The protein below binds the small molecule below.
Small molecule (SMILES): CC(C)C[C@H](NC(=O)[C@H](CCc1ccccc1)NC(=O)CN1CCOCC1)C(=O)N[C@@H](Cc1ccccc1)C(=O)N[C@@H](CC(C)C)[C@@H](O)[C@H](C)CO

Sequence of chain 1.Y:
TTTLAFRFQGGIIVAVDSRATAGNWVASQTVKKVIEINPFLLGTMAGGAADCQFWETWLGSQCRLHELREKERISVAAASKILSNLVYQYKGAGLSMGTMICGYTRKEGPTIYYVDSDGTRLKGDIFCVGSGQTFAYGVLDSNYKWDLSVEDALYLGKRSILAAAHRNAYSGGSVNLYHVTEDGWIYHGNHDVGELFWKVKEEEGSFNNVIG

Sequence of chain 1.Z:
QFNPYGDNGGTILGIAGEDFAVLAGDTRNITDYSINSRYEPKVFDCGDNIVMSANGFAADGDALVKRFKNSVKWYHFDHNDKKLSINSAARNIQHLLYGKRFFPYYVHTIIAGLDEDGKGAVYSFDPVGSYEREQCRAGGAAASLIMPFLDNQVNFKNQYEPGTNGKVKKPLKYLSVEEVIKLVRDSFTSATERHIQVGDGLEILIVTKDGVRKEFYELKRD

Binding-site contacts:
Ligand atom C12 contacts residue ASP126 of chain 1.Z at 3.2 Å.
Ligand atom C27 contacts residue ALA27 of chain 1.Y at 3.6 Å (hydrophobic).
Ligand atom C3 contacts residue HIS108 of chain 1.Z at 3.6 Å.
Ligand atom C47 contacts residue THR1 of chain 1.Y at 1.4 Å.
Ligand atom C34 contacts residue GLY47 of chain 1.Y at 3.5 Å.
Ligand atom C32 contacts residue GLY47 of chain 1.Y at 3.7 Å.
Ligand atom N22 contacts residue ASP126 of chain 1.Z at 3.4 Å (salt-bridge).
Ligand atom O48 contacts residue THR1 of chain 1.Y at 2.2 Å (h-bond).
Ligand atom O48 contacts residue GLY47 of chain 1.Y at 3.1 Å (h-bond).
Ligand atom C23 contacts residue THR21 of chain 1.Y at 3.4 Å.
Ligand atom C28 contacts residue THR21 of chain 1.Y at 3.6 Å.
Ligand atom C16 contacts residue VAL128 of chain 1.Z at 3.6 Å (hydrophobic).
Ligand atom C43 contacts residue THR1 of chain 1.Y at 2.7 Å.
Ligand atom N30 contacts residue THR21 of chain 1.Y at 2.9 Å (h-bond).
Ligand atom O40 contacts residue ALA20 of chain 1.Y at 3.4 Å.
Ligand atom C58 contacts residue THR1 of chain 1.Y at 2.5 Å.
Ligand atom C58 contacts residue TYR170 of chain 1.Y at 2.9 Å (hydrophobic).
Ligand atom O9 contacts residue PRO127 of chain 1.Z at 3.5 Å.
Ligand atom C51 contacts residue THR1 of chain 1.Y at 1.5 Å.
Ligand atom C11 contacts residue ASP126 of chain 1.Z at 3.5 Å.
Ligand atom O29 contacts residue ALA49 of chain 1.Y at 3.2 Å (h-bond).
Ligand atom C5 contacts residue HIS108 of chain 1.Z at 3.6 Å.
Ligand atom C45 contacts residue ALA49 of chain 1.Y at 3.6 Å (hydrophobic).
Ligand atom O60 contacts residue MES1 of chain 1.TA at 3.6 Å (h-bond).
Ligand atom C18 contacts residue ARG101 of chain 1.Z at 3.6 Å.
Ligand atom C58 contacts residue ARG19 of chain 1.Y at 3.7 Å.
Ligand atom O40 contacts residue THR21 of chain 1.Y at 3.0 Å (h-bond).
Ligand atom C43 contacts residue GLY47 of chain 1.Y at 3.5 Å.
Ligand atom O9 contacts residue HIS108 of chain 1.Z at 3.4 Å (h-bond).
Ligand atom C51 contacts residue TYR170 of chain 1.Y at 3.7 Å (hydrophobic).
Ligand atom N41 contacts residue GLY47 of chain 1.Y at 2.8 Å (h-bond).
Ligand atom N41 contacts residue THR1 of chain 1.Y at 3.6 Å.
Ligand atom O48 contacts residue MES1 of chain 1.TA at 2.9 Å (h-bond).
Ligand atom C31 contacts residue GLY47 of chain 1.Y at 3.1 Å.
Ligand atom C59 contacts residue THR1 of chain 1.Y at 2.4 Å.
Ligand atom C42 contacts residue THR1 of chain 1.Y at 2.4 Å.
Ligand atom O1 contacts residue HIS108 of chain 1.Z at 3.1 Å.
Ligand atom C59 contacts residue MES1 of chain 1.TA at 3.3 Å.
Ligand atom O60 contacts residue THR1 of chain 1.Y at 3.5 Å (h-bond).
Ligand atom C39 contacts residue GLY47 of chain 1.Y at 3.4 Å.